Sequence of chain 1.C:
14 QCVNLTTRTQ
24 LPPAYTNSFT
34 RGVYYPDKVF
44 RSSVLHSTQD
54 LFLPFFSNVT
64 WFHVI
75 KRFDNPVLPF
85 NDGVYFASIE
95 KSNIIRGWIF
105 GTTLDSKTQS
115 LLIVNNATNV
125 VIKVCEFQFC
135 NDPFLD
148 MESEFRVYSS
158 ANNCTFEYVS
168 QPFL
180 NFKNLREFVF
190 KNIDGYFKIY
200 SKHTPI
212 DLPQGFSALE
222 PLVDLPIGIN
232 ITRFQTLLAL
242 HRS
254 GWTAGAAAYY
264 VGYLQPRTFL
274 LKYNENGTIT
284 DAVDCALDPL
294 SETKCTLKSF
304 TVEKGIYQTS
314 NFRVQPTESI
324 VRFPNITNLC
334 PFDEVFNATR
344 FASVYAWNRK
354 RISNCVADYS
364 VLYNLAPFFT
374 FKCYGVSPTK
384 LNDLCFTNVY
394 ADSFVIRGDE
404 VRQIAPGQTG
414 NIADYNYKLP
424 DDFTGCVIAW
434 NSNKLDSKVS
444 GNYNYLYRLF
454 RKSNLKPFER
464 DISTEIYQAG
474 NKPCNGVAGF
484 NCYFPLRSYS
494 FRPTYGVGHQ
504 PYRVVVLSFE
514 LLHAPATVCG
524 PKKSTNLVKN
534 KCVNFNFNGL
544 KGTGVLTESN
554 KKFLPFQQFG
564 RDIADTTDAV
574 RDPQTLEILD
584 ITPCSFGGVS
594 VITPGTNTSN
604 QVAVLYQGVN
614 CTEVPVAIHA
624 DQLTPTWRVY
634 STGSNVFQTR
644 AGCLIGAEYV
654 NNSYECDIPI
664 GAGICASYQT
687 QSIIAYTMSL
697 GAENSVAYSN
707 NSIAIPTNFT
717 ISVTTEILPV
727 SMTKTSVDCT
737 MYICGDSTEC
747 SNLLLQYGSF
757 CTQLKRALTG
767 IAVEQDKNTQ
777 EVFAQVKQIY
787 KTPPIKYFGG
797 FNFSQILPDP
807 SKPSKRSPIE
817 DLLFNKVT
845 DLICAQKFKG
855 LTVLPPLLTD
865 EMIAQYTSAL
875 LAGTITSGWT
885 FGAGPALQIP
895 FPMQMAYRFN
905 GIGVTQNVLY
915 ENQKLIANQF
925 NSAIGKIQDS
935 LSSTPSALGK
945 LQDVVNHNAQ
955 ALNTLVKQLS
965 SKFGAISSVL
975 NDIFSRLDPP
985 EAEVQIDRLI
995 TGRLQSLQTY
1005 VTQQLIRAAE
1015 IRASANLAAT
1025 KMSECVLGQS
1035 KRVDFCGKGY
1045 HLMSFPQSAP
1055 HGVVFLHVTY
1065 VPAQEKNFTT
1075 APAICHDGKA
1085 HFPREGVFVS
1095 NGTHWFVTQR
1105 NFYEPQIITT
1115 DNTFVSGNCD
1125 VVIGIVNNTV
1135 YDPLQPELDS

A small-molecule ligand and the protein it binds are described below.
Small molecule (SMILES): CC(=O)N[C@@H]1[C@@H](O)[C@H](O)[C@@H](CO)O[C@H]1O

Binding-site contacts:
Ligand atom C7 contacts residue ALA158 of chain 1.C at 4.2 Å (hydrophobic).
Ligand atom C1 contacts residue ASN160 of chain 1.C at 1.4 Å.
Ligand atom O7 contacts residue ALA158 of chain 1.C at 4.0 Å.
Ligand atom N2 contacts residue ASN160 of chain 1.C at 2.8 Å (h-bond).
Ligand atom C3 contacts residue ASN160 of chain 1.C at 3.8 Å.
Ligand atom O3 contacts residue ASN159 of chain 1.C at 4.2 Å.
Ligand atom C7 contacts residue ASN160 of chain 1.C at 3.8 Å.
Ligand atom O7 contacts residue ASN160 of chain 1.C at 4.2 Å.
Ligand atom C5 contacts residue ASN160 of chain 1.C at 3.6 Å.
Ligand atom C4 contacts residue ASN160 of chain 1.C at 4.2 Å.
Ligand atom O5 contacts residue ASN160 of chain 1.C at 2.3 Å (h-bond).
Ligand atom C8 contacts residue ALA158 of chain 1.C at 3.6 Å (hydrophobic).
Ligand atom N2 contacts residue ASN159 of chain 1.C at 4.2 Å.
Ligand atom C2 contacts residue ASN160 of chain 1.C at 2.5 Å.
Ligand atom C8 contacts residue ASN159 of chain 1.C at 3.9 Å.
Ligand atom C8 contacts residue ASN160 of chain 1.C at 4.0 Å.
Ligand atom C2 contacts residue ASN159 of chain 1.C at 4.0 Å.
Ligand atom O7 contacts residue ASN159 of chain 1.C at 3.1 Å (h-bond).
Ligand atom C7 contacts residue ASN159 of chain 1.C at 3.6 Å.